Sequence of chain 1.A:
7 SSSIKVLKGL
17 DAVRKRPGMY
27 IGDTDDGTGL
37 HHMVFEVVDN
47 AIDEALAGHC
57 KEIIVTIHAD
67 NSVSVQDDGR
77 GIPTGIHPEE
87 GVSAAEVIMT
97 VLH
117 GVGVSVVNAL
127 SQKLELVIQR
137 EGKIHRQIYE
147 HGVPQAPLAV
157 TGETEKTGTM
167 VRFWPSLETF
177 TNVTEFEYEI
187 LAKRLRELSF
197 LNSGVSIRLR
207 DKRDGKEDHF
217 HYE

Binding-site contacts:
Ligand atom C21 contacts residue PRO79 of chain 1.A at 3.7 Å (hydrophobic).
Ligand atom C18 contacts residue PRO79 of chain 1.A at 3.9 Å (hydrophobic).
Ligand atom C4 contacts residue ASN46 of chain 1.A at 3.8 Å.
Ligand atom C12 contacts residue VAL71 of chain 1.A at 3.0 Å (hydrophobic).
Ligand atom N15 contacts residue GLU50 of chain 1.A at 3.7 Å.
Ligand atom C21 contacts residue ARG76 of chain 1.A at 3.9 Å.
Ligand atom N10 contacts residue THR165 of chain 1.A at 3.5 Å.
Ligand atom C2 contacts residue VAL120 of chain 1.A at 3.6 Å (hydrophobic).
Ligand atom C1 contacts residue VAL167 of chain 1.A at 3.7 Å (hydrophobic).
Ligand atom C18 contacts residue ARG76 of chain 1.A at 3.6 Å.
Ligand atom C20 contacts residue PRO79 of chain 1.A at 3.6 Å (hydrophobic).
Ligand atom O13 contacts residue GLU50 of chain 1.A at 3.6 Å.
Ligand atom O13 contacts residue ASP73 of chain 1.A at 3.9 Å.
Ligand atom C22 contacts residue PRO79 of chain 1.A at 3.9 Å (hydrophobic).
Ligand atom C19 contacts residue ARG76 of chain 1.A at 3.2 Å.
Ligand atom C18 contacts residue GLY77 of chain 1.A at 3.5 Å.
Ligand atom C5 contacts residue THR165 of chain 1.A at 3.7 Å.
Ligand atom C8 contacts residue ILE78 of chain 1.A at 3.4 Å (hydrophobic).
Ligand atom C19 contacts residue PRO79 of chain 1.A at 3.8 Å (hydrophobic).
Ligand atom C9 contacts residue ILE78 of chain 1.A at 3.8 Å (hydrophobic).
Ligand atom C6 contacts residue THR165 of chain 1.A at 3.7 Å.
Ligand atom N11 contacts residue ALA47 of chain 1.A at 3.9 Å.
Ligand atom C19 contacts residue GLY77 of chain 1.A at 3.8 Å.
Ligand atom O26 contacts residue ARG76 of chain 1.A at 3.8 Å.
Ligand atom N11 contacts residue THR165 of chain 1.A at 3.8 Å.
Ligand atom C2 contacts residue ASN46 of chain 1.A at 3.6 Å.
Ligand atom O13 contacts residue THR165 of chain 1.A at 3.8 Å.
Ligand atom C17 contacts residue GLU50 of chain 1.A at 3.7 Å.
Ligand atom C3 contacts residue ASN46 of chain 1.A at 3.5 Å.
Ligand atom C1 contacts residue VAL43 of chain 1.A at 3.8 Å (hydrophobic).
Ligand atom C12 contacts residue THR165 of chain 1.A at 3.6 Å.
Ligand atom C14 contacts residue ILE78 of chain 1.A at 3.6 Å (hydrophobic).
Ligand atom N11 contacts residue ASP73 of chain 1.A at 3.1 Å (salt-bridge).
Ligand atom C9 contacts residue THR165 of chain 1.A at 3.8 Å.
Ligand atom C20 contacts residue ARG76 of chain 1.A at 3.6 Å.
Ligand atom N10 contacts residue ASP73 of chain 1.A at 3.2 Å (salt-bridge).
Ligand atom C7 contacts residue ILE78 of chain 1.A at 3.5 Å (hydrophobic).
Ligand atom C2 contacts residue VAL167 of chain 1.A at 3.9 Å (hydrophobic).
Ligand atom C4 contacts residue ILE78 of chain 1.A at 3.7 Å (hydrophobic).
Ligand atom C18 contacts residue GLU50 of chain 1.A at 3.5 Å.

A small-molecule ligand and the protein it binds are described below.
Small molecule (SMILES): CNc1cccc2cc(C(=O)Nc3cccc(CC(=O)O)c3)c(=O)[nH]c12